Sequence of chain 1.P:
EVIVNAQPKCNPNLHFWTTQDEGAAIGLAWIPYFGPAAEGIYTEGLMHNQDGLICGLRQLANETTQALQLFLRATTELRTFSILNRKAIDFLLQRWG

Sequence of chain 1.D:
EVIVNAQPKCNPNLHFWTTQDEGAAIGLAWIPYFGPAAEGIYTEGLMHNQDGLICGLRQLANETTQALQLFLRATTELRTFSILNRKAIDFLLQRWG

Binding-site contacts:
Ligand atom C5 contacts residue GLN48 of chain 1.P at 3.8 Å.
Ligand atom C3 contacts residue GLU125 of chain 1.M at 3.9 Å.
Ligand atom C5 contacts residue GLU125 of chain 1.M at 3.6 Å.
Ligand atom C8 contacts residue ASN103 of chain 1.P at 3.5 Å.
Ligand atom O3 contacts residue GLU125 of chain 1.M at 3.4 Å (salt-bridge).
Ligand atom O6 contacts residue LYS124 of chain 1.M at 3.8 Å.
Ligand atom C4 contacts residue ASN103 of chain 1.P at 4.2 Å.
Ligand atom O5 contacts residue GLU125 of chain 1.M at 4.4 Å.
Ligand atom C1 contacts residue GLN48 of chain 1.P at 3.4 Å.
Ligand atom C4 contacts residue GLN48 of chain 1.P at 4.4 Å.
Ligand atom C2 contacts residue ASN103 of chain 1.P at 2.5 Å.
Ligand atom O6 contacts residue PHE75 of chain 1.D at 4.2 Å.
Ligand atom C6 contacts residue GLU125 of chain 1.M at 4.5 Å.
Ligand atom O7 contacts residue LEU39 of chain 1.M at 3.9 Å.
Ligand atom C8 contacts residue VAL149 of chain 1.M at 4.2 Å (hydrophobic).
Ligand atom C8 contacts residue GLU125 of chain 1.M at 3.8 Å.
Ligand atom C5 contacts residue ASN103 of chain 1.P at 3.5 Å.
Ligand atom C4 contacts residue GLU125 of chain 1.M at 3.9 Å.
Ligand atom N2 contacts residue ASN103 of chain 1.P at 2.6 Å (h-bond).
Ligand atom O6 contacts residue LEU69 of chain 1.D at 4.3 Å.
Ligand atom O5 contacts residue GLN48 of chain 1.P at 2.6 Å (h-bond).
Ligand atom C7 contacts residue ASN103 of chain 1.P at 3.2 Å.
Ligand atom O4 contacts residue LYS124 of chain 1.M at 4.0 Å.
Ligand atom C6 contacts residue GLN48 of chain 1.P at 3.6 Å.
Ligand atom C8 contacts residue THR106 of chain 1.P at 4.0 Å.
Ligand atom C6 contacts residue PHE75 of chain 1.D at 4.1 Å (hydrophobic).
Ligand atom O7 contacts residue ASN103 of chain 1.P at 4.0 Å.
Ligand atom O5 contacts residue ASN103 of chain 1.P at 2.2 Å (h-bond).
Ligand atom C1 contacts residue GLU125 of chain 1.M at 4.3 Å.
Ligand atom C8 contacts residue PRO49 of chain 1.P at 3.7 Å (hydrophobic).
Ligand atom O4 contacts residue GLU125 of chain 1.M at 3.6 Å.
Ligand atom C3 contacts residue ASN103 of chain 1.P at 3.8 Å.
Ligand atom C1 contacts residue ASN103 of chain 1.P at 1.4 Å.

The protein below binds the small molecule below.
Small molecule (SMILES): CC(=O)N[C@H]1[C@H](O[C@H]2[C@H](O)[C@@H](NC(C)=O)CO[C@@H]2CO)O[C@H](CO)[C@@H](O[C@@H]2O[C@H](CO[C@H]3O[C@H](CO)[C@@H](O)[C@H](O)[C@@H]3O)[C@@H](O)[C@H](O[C@H]3O[C@H](CO)[C@@H](O)[C@H](O)[C@@H]3O)[C@@H]2O)[C@@H]1O

Sequence of chain 1.M:
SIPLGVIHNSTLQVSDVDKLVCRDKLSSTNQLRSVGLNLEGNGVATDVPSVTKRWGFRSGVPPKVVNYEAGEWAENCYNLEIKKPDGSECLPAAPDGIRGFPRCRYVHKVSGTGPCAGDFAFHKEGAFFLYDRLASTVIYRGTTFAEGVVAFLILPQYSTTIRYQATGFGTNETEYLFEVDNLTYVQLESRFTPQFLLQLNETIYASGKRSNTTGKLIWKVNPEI